Sequence of chain 1.A:
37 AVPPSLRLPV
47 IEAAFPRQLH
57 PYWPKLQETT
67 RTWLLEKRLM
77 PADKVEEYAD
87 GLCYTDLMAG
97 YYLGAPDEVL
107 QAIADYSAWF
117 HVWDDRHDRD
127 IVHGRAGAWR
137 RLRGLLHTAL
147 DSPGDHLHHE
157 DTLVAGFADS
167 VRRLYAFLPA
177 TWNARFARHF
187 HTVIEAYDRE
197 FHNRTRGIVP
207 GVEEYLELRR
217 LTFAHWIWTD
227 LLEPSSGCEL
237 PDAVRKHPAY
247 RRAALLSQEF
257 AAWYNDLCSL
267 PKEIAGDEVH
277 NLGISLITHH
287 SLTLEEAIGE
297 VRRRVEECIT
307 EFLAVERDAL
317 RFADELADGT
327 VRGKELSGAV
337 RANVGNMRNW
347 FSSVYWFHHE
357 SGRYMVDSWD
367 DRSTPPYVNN

Binding-site contacts:
Ligand atom O17 contacts residue GLU269 of chain 1.A at 3.1 Å (salt-bridge).
Ligand atom P14 contacts residue MG1 of chain 1.G at 3.3 Å.
Ligand atom O15 contacts residue ARG215 of chain 1.A at 2.7 Å (salt-bridge).
Ligand atom C3 contacts residue HIS117 of chain 1.A at 3.7 Å.
Ligand atom C6 contacts residue TYR193 of chain 1.A at 3.6 Å (hydrophobic).
Ligand atom O13 contacts residue MG1 of chain 1.E at 3.7 Å.
Ligand atom O10 contacts residue TYR360 of chain 1.A at 2.6 Å (h-bond).
Ligand atom O13 contacts residue ASN261 of chain 1.A at 3.1 Å (h-bond).
Ligand atom O17 contacts residue ASN261 of chain 1.A at 3.1 Å (h-bond).
Ligand atom O15 contacts residue MG1 of chain 1.G at 3.5 Å.
Ligand atom N4 contacts residue PHE219 of chain 1.A at 3.7 Å.
Ligand atom P14 contacts residue MG1 of chain 1.E at 3.4 Å.
Ligand atom O11 contacts residue LYS268 of chain 1.A at 3.7 Å.
Ligand atom O16 contacts residue MG1 of chain 1.G at 2.1 Å.
Ligand atom C6 contacts residue THR218 of chain 1.A at 3.5 Å.
Ligand atom C8 contacts residue MG1 of chain 1.E at 3.7 Å.
Ligand atom C8 contacts residue MG1 of chain 1.F at 3.7 Å.
Ligand atom O11 contacts residue SER265 of chain 1.A at 3.1 Å (h-bond).
Ligand atom C1 contacts residue TYR193 of chain 1.A at 3.5 Å (hydrophobic).
Ligand atom P9 contacts residue MG1 of chain 1.F at 3.3 Å.
Ligand atom O16 contacts residue ASP120 of chain 1.A at 3.0 Å (salt-bridge).
Ligand atom O10 contacts residue ARG359 of chain 1.A at 2.7 Å (salt-bridge).
Ligand atom C6 contacts residue PHE116 of chain 1.A at 3.4 Å (hydrophobic).
Ligand atom O17 contacts residue MG1 of chain 1.E at 2.1 Å.
Ligand atom O11 contacts residue TYR360 of chain 1.A at 3.6 Å.
Ligand atom P9 contacts residue MG1 of chain 1.E at 3.3 Å.
Ligand atom O12 contacts residue ARG359 of chain 1.A at 3.2 Å (salt-bridge).
Ligand atom O12 contacts residue ASP120 of chain 1.A at 3.1 Å (salt-bridge).
Ligand atom O16 contacts residue MG1 of chain 1.F at 2.1 Å.
Ligand atom O12 contacts residue LYS268 of chain 1.A at 2.9 Å (salt-bridge).
Ligand atom C5 contacts residue PHE219 of chain 1.A at 3.5 Å (hydrophobic).
Ligand atom P9 contacts residue ASN261 of chain 1.A at 3.7 Å.
Ligand atom O11 contacts residue MG1 of chain 1.E at 2.1 Å.
Ligand atom O10 contacts residue ASN261 of chain 1.A at 3.8 Å.
Ligand atom O11 contacts residue ASN261 of chain 1.A at 3.0 Å (h-bond).
Ligand atom P14 contacts residue MG1 of chain 1.F at 3.3 Å.
Ligand atom O11 contacts residue GLU269 of chain 1.A at 3.0 Å (salt-bridge).
Ligand atom C7 contacts residue ASP120 of chain 1.A at 3.6 Å.
Ligand atom O12 contacts residue MG1 of chain 1.F at 2.1 Å.
Ligand atom O17 contacts residue ARG215 of chain 1.A at 3.1 Å (salt-bridge).

This protein binds this small molecule.
Small molecule (SMILES): O=P(O)(O)C(O)(Cc1cccnc1)P(=O)(O)O